Sequence of chain 3.J:
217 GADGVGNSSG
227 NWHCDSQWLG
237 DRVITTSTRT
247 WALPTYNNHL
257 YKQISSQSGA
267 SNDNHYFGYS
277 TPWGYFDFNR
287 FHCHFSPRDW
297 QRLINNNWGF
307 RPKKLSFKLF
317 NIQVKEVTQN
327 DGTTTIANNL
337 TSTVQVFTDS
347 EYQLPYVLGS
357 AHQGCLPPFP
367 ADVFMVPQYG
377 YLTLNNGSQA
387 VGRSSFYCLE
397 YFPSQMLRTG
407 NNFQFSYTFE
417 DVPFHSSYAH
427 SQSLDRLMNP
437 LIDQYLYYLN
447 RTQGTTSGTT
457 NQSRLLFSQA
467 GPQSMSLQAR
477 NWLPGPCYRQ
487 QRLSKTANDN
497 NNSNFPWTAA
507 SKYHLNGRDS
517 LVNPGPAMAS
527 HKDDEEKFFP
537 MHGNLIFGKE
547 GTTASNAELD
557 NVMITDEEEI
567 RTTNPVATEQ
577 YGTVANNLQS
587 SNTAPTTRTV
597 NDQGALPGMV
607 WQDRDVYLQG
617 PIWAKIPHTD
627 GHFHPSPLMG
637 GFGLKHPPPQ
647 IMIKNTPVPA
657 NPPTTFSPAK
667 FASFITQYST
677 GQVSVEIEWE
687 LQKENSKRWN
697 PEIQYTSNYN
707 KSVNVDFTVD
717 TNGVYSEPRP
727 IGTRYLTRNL

Binding-site contacts:
Ligand atom C2' contacts residue PRO419 of chain 3.J at 4.0 Å (hydrophobic).
Ligand atom N1 contacts residue PRO419 of chain 3.J at 4.2 Å.
Ligand atom O2P contacts residue PHE629 of chain 3.J at 3.4 Å (h-bond).
Ligand atom N6 contacts residue SER632 of chain 3.J at 4.0 Å.
Ligand atom C6 contacts residue GLY639 of chain 3.J at 3.8 Å.
Ligand atom N3 contacts residue PRO419 of chain 3.J at 4.2 Å.
Ligand atom C6 contacts residue VAL418 of chain 3.J at 4.0 Å (hydrophobic).
Ligand atom C5 contacts residue PRO419 of chain 3.J at 4.2 Å (hydrophobic).
Ligand atom C2 contacts residue PRO631 of chain 3.J at 4.3 Å (hydrophobic).
Ligand atom C1' contacts residue HIS630 of chain 3.J at 3.8 Å.
Ligand atom N9 contacts residue HIS630 of chain 3.J at 3.8 Å.
Ligand atom C5 contacts residue PRO631 of chain 3.J at 4.1 Å (hydrophobic).
Ligand atom N6 contacts residue VAL418 of chain 3.J at 3.8 Å.
Ligand atom N1 contacts residue GLY639 of chain 3.J at 3.1 Å (h-bond).
Ligand atom O5' contacts residue PHE629 of chain 3.J at 3.9 Å.
Ligand atom C5 contacts residue SER632 of chain 3.J at 4.4 Å.
Ligand atom O5' contacts residue PRO631 of chain 3.J at 4.0 Å.
Ligand atom C4 contacts residue PRO419 of chain 3.J at 4.0 Å (hydrophobic).
Ligand atom C2 contacts residue PRO419 of chain 3.J at 4.2 Å (hydrophobic).
Ligand atom N7 contacts residue ASP609 of chain 3.J at 4.1 Å.
Ligand atom O4' contacts residue PRO631 of chain 3.J at 4.1 Å.
Ligand atom C8 contacts residue HIS630 of chain 3.J at 3.1 Å.
Ligand atom C2 contacts residue GLY639 of chain 3.J at 3.9 Å.
Ligand atom N6 contacts residue PRO631 of chain 3.J at 3.8 Å.
Ligand atom C6 contacts residue PRO419 of chain 3.J at 4.3 Å (hydrophobic).
Ligand atom O2P contacts residue PRO631 of chain 3.J at 3.8 Å.
Ligand atom C8 contacts residue ASP609 of chain 3.J at 4.4 Å.
Ligand atom O4' contacts residue HIS630 of chain 3.J at 4.2 Å.
Ligand atom N7 contacts residue SER632 of chain 3.J at 3.8 Å.
Ligand atom O2P contacts residue HIS628 of chain 3.J at 3.8 Å.
Ligand atom N6 contacts residue PRO633 of chain 3.J at 4.2 Å.
Ligand atom N6 contacts residue GLY639 of chain 3.J at 2.9 Å (h-bond).
Ligand atom N6 contacts residue PHE638 of chain 3.J at 3.8 Å.
Ligand atom N9 contacts residue PRO419 of chain 3.J at 4.2 Å.
Ligand atom C6 contacts residue PRO631 of chain 3.J at 3.6 Å (hydrophobic).
Ligand atom N6 contacts residue GLY637 of chain 3.J at 4.0 Å.
Ligand atom P contacts residue PHE629 of chain 3.J at 4.4 Å.
Ligand atom N7 contacts residue HIS630 of chain 3.J at 3.6 Å.
Ligand atom N1 contacts residue VAL418 of chain 3.J at 3.8 Å.
Ligand atom N1 contacts residue PRO631 of chain 3.J at 3.8 Å.

The small molecule below binds the protein below.
Small molecule (SMILES): Nc1ncnc2c1ncn2[C@H]1C[C@H](O)[C@@H](COP(=O)(O)O)O1